Sequence of chain 1.A:
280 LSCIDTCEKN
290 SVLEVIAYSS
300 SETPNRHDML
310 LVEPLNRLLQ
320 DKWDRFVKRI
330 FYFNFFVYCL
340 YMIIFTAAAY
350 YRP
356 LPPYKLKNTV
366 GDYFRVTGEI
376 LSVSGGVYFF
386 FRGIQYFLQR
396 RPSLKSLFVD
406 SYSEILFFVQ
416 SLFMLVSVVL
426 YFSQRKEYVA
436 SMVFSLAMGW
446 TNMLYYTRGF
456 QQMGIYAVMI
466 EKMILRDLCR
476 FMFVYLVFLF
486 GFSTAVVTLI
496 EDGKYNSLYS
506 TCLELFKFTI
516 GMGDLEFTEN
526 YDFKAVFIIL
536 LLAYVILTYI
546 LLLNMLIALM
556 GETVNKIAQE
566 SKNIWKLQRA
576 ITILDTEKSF

Binding-site contacts:
Ligand atom CAP contacts residue MET443 of chain 1.C at 4.2 Å (hydrophobic).
Ligand atom PAC contacts residue LEU411 of chain 1.C at 4.0 Å.
Ligand atom CAQ contacts residue ALA538 of chain 1.A at 4.2 Å (hydrophobic).
Ligand atom OAA contacts residue SER408 of chain 1.C at 4.1 Å.
Ligand atom OAB contacts residue ARG453 of chain 1.C at 4.2 Å.
Ligand atom OAF contacts residue GLU466 of chain 1.C at 4.2 Å.
Ligand atom CAX contacts residue ILE534 of chain 1.A at 4.1 Å (hydrophobic).
Ligand atom OAD contacts residue TYR407 of chain 1.C at 3.9 Å.
Ligand atom CAQ contacts residue ALA442 of chain 1.C at 4.2 Å (hydrophobic).
Ligand atom CAL contacts residue LEU542 of chain 1.A at 4.1 Å (hydrophobic).
Ligand atom CAG contacts residue GLU466 of chain 1.C at 4.0 Å.
Ligand atom CAK contacts residue THR446 of chain 1.C at 4.0 Å.
Ligand atom CAR contacts residue MET443 of chain 1.C at 3.6 Å (hydrophobic).
Ligand atom OAJ contacts residue THR446 of chain 1.C at 3.9 Å.
Ligand atom OAB contacts residue LEU449 of chain 1.C at 3.8 Å.
Ligand atom CAR contacts residue PHE439 of chain 1.C at 4.2 Å (hydrophobic).
Ligand atom OAA contacts residue ASN447 of chain 1.C at 3.2 Å (h-bond).
Ligand atom OAD contacts residue LEU411 of chain 1.C at 3.9 Å.
Ligand atom OAY contacts residue THR446 of chain 1.C at 3.5 Å (h-bond).
Ligand atom OAA contacts residue LEU411 of chain 1.C at 3.0 Å.
Ligand atom OAB contacts residue TYR450 of chain 1.C at 3.4 Å.
Ligand atom OAJ contacts residue PHE483 of chain 1.A at 3.8 Å.
Ligand atom CAX contacts residue PHE439 of chain 1.C at 3.8 Å (hydrophobic).
Ligand atom CAS contacts residue PHE439 of chain 1.C at 3.7 Å (hydrophobic).
Ligand atom PAC contacts residue GLU466 of chain 1.C at 4.2 Å.
Ligand atom CAH contacts residue THR446 of chain 1.C at 4.2 Å.
Ligand atom PAC contacts residue SER408 of chain 1.C at 3.9 Å.
Ligand atom CAW contacts residue ILE534 of chain 1.A at 4.1 Å (hydrophobic).
Ligand atom OAE contacts residue THR446 of chain 1.C at 2.9 Å.
Ligand atom OAB contacts residue SER408 of chain 1.C at 3.3 Å (h-bond).
Ligand atom CAV contacts residue ILE534 of chain 1.A at 3.6 Å (hydrophobic).
Ligand atom CAQ contacts residue PHE487 of chain 1.A at 3.8 Å (hydrophobic).
Ligand atom CAN contacts residue LEU542 of chain 1.A at 4.3 Å (hydrophobic).
Ligand atom OAD contacts residue GLU466 of chain 1.C at 3.1 Å (salt-bridge).
Ligand atom CAP contacts residue PHE487 of chain 1.A at 3.8 Å (hydrophobic).
Ligand atom OAF contacts residue LEU449 of chain 1.C at 3.8 Å.
Ligand atom OAD contacts residue SER408 of chain 1.C at 3.5 Å (h-bond).
Ligand atom OAY contacts residue PHE483 of chain 1.A at 3.6 Å.
Ligand atom OAY contacts residue LEU449 of chain 1.C at 3.6 Å.
Ligand atom OAJ contacts residue LEU542 of chain 1.A at 4.1 Å.

This protein binds this small molecule.
Small molecule (SMILES): CCCCCCCCCCCCCC(=O)OC[C@@H](O)COP(=O)(O)O

Sequence of chain 1.C:
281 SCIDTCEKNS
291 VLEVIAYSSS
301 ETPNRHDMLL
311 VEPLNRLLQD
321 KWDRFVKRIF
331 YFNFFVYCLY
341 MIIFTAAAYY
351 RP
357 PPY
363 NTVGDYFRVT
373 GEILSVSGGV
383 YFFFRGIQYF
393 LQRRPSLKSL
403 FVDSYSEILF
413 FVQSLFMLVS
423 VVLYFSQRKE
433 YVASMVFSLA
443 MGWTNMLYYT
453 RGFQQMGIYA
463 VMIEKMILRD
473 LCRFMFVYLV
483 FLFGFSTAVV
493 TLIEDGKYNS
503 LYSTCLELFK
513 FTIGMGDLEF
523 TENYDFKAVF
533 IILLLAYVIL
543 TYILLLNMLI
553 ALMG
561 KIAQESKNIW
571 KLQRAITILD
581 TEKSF